The small molecule below binds the protein below.
Small molecule (SMILES): Nc1ccn([C@H]2C[C@H](O[P](=O)(O)OC[C@H]3O[C@@H](n4cnc5c(N)ncnc54)C[C@@H]3O)[C@@H](COP(=O)(O)O)O2)c(=O)n1

Binding-site contacts:
Ligand atom N6 contacts residue GLY420 of chain 4.A at 3.7 Å.
Ligand atom C6 contacts residue PRO203 of chain 4.A at 4.0 Å (hydrophobic).
Ligand atom C5 contacts residue PRO203 of chain 4.A at 4.0 Å (hydrophobic).
Ligand atom C5 contacts residue PRO203 of chain 4.A at 3.9 Å (hydrophobic).
Ligand atom N7 contacts residue PRO203 of chain 4.A at 4.2 Å.
Ligand atom C4 contacts residue VAL202 of chain 4.A at 3.7 Å (hydrophobic).
Ligand atom N1 contacts residue PRO203 of chain 4.A at 4.1 Å.
Ligand atom C4 contacts residue PRO203 of chain 4.A at 4.2 Å (hydrophobic).
Ligand atom N3 contacts residue PRO414 of chain 4.A at 4.2 Å.
Ligand atom C5 contacts residue ARG91 of chain 4.A at 4.1 Å.
Ligand atom C2' contacts residue PRO414 of chain 4.A at 3.8 Å (hydrophobic).
Ligand atom C2' contacts residue HIS413 of chain 4.A at 3.8 Å.
Ligand atom C2' contacts residue PRO203 of chain 4.A at 3.3 Å (hydrophobic).
Ligand atom N6 contacts residue GLY422 of chain 4.A at 3.4 Å (h-bond).
Ligand atom C4 contacts residue ASP201 of chain 4.A at 3.7 Å.
Ligand atom N1 contacts residue PRO203 of chain 4.A at 3.8 Å.
Ligand atom N7 contacts residue SER415 of chain 4.A at 4.0 Å.
Ligand atom N3 contacts residue PRO203 of chain 4.A at 4.2 Å.
Ligand atom C6 contacts residue SER415 of chain 4.A at 4.1 Å.
Ligand atom N7 contacts residue HIS413 of chain 4.A at 4.1 Å.
Ligand atom N1 contacts residue VAL202 of chain 4.A at 3.6 Å.
Ligand atom C2 contacts residue GLY422 of chain 4.A at 3.3 Å.
Ligand atom C8 contacts residue HIS413 of chain 4.A at 3.8 Å.
Ligand atom C2 contacts residue PRO203 of chain 4.A at 3.9 Å (hydrophobic).
Ligand atom C5 contacts residue SER415 of chain 4.A at 4.1 Å.
Ligand atom N1 contacts residue GLY422 of chain 4.A at 3.0 Å (h-bond).
Ligand atom C6 contacts residue PRO203 of chain 4.A at 4.0 Å (hydrophobic).
Ligand atom N7 contacts residue ASN392 of chain 4.A at 4.2 Å.
Ligand atom N3 contacts residue ASP201 of chain 4.A at 4.1 Å.
Ligand atom N4 contacts residue VAL202 of chain 4.A at 2.9 Å (h-bond).
Ligand atom C1' contacts residue PRO203 of chain 4.A at 4.1 Å (hydrophobic).
Ligand atom C5 contacts residue ASP201 of chain 4.A at 4.1 Å.
Ligand atom C6 contacts residue VAL202 of chain 4.A at 4.2 Å (hydrophobic).
Ligand atom C6 contacts residue GLY422 of chain 4.A at 3.8 Å.
Ligand atom N4 contacts residue ASP201 of chain 4.A at 2.5 Å.
Ligand atom C2 contacts residue VAL202 of chain 4.A at 4.2 Å (hydrophobic).
Ligand atom C5 contacts residue VAL202 of chain 4.A at 3.6 Å (hydrophobic).
Ligand atom N6 contacts residue PHE421 of chain 4.A at 3.9 Å.
Ligand atom C4 contacts residue PRO203 of chain 4.A at 4.1 Å (hydrophobic).
Ligand atom N6 contacts residue SER415 of chain 4.A at 3.6 Å.

Sequence of chain 4.A:
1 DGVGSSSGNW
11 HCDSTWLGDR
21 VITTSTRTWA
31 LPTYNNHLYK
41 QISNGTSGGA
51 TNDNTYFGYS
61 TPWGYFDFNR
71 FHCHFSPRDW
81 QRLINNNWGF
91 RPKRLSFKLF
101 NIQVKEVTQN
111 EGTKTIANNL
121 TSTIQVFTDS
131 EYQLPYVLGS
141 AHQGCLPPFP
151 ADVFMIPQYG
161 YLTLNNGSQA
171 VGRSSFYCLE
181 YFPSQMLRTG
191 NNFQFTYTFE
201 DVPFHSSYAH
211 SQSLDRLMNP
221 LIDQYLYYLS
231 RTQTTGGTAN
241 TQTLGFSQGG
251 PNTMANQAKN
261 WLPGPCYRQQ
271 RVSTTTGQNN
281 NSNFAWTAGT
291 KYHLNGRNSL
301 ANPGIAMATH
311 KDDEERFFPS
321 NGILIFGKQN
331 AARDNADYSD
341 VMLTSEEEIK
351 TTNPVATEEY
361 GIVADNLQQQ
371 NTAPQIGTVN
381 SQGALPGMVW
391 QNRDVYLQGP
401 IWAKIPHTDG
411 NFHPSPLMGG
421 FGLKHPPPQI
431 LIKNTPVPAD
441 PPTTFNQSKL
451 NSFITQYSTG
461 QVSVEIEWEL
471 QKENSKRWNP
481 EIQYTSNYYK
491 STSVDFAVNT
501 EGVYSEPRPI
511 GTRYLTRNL